Binding-site contacts:
Ligand atom O12 contacts residue SER245 of chain 1.A at 3.0 Å (h-bond).
Ligand atom C01 contacts residue VAL296 of chain 1.A at 4.1 Å (hydrophobic).
Ligand atom C10 contacts residue LEU99 of chain 1.A at 4.1 Å (hydrophobic).
Ligand atom O12 contacts residue ILE98 of chain 1.A at 4.0 Å.
Ligand atom O11 contacts residue SER248 of chain 1.A at 3.8 Å.
Ligand atom C01 contacts residue PHE299 of chain 1.A at 3.6 Å (hydrophobic).
Ligand atom C05 contacts residue PHE183 of chain 1.A at 3.6 Å (hydrophobic).
Ligand atom C01 contacts residue HEM1 of chain 1.B at 3.3 Å.
Ligand atom C10 contacts residue SER245 of chain 1.A at 3.5 Å.
Ligand atom O11 contacts residue SER96 of chain 1.A at 3.7 Å.
Ligand atom C10 contacts residue SER96 of chain 1.A at 3.5 Å.
Ligand atom C07 contacts residue LEU99 of chain 1.A at 4.2 Å (hydrophobic).
Ligand atom C07 contacts residue SER248 of chain 1.A at 3.6 Å.
Ligand atom O11 contacts residue ARG93 of chain 1.A at 3.1 Å (salt-bridge).
Ligand atom C04 contacts residue ALA249 of chain 1.A at 3.5 Å (hydrophobic).
Ligand atom C09 contacts residue LEU99 of chain 1.A at 3.5 Å (hydrophobic).
Ligand atom C05 contacts residue PHE186 of chain 1.A at 4.1 Å (hydrophobic).
Ligand atom C08 contacts residue ALA249 of chain 1.A at 4.1 Å (hydrophobic).
Ligand atom C10 contacts residue ARG93 of chain 1.A at 3.9 Å.
Ligand atom O11 contacts residue SER245 of chain 1.A at 3.2 Å.
Ligand atom C07 contacts residue ALA249 of chain 1.A at 4.2 Å (hydrophobic).
Ligand atom O12 contacts residue SER96 of chain 1.A at 2.6 Å (h-bond).
Ligand atom C05 contacts residue ALA249 of chain 1.A at 3.6 Å (hydrophobic).
Ligand atom C05 contacts residue LEU99 of chain 1.A at 4.2 Å (hydrophobic).
Ligand atom O03 contacts residue ALA249 of chain 1.A at 4.0 Å.
Ligand atom C01 contacts residue PHE183 of chain 1.A at 4.0 Å (hydrophobic).
Ligand atom C04 contacts residue LEU99 of chain 1.A at 3.7 Å (hydrophobic).
Ligand atom O03 contacts residue HEM1 of chain 1.B at 3.5 Å.
Ligand atom C07 contacts residue ARG93 of chain 1.A at 3.6 Å.
Ligand atom C06 contacts residue ALA249 of chain 1.A at 3.9 Å (hydrophobic).
Ligand atom C02 contacts residue HEM1 of chain 1.B at 3.3 Å.
Ligand atom C06 contacts residue VAL182 of chain 1.A at 3.8 Å (hydrophobic).
Ligand atom C08 contacts residue LEU99 of chain 1.A at 3.7 Å (hydrophobic).
Ligand atom C02 contacts residue ALA249 of chain 1.A at 3.6 Å (hydrophobic).
Ligand atom C06 contacts residue PHE186 of chain 1.A at 3.9 Å (hydrophobic).
Ligand atom C07 contacts residue VAL182 of chain 1.A at 4.0 Å (hydrophobic).
Ligand atom C09 contacts residue ALA249 of chain 1.A at 3.8 Å (hydrophobic).
Ligand atom O03 contacts residue LEU99 of chain 1.A at 3.6 Å.
Ligand atom O12 contacts residue LEU99 of chain 1.A at 3.4 Å.
Ligand atom C06 contacts residue PHE183 of chain 1.A at 3.9 Å (hydrophobic).

Sequence of chain 1.A:
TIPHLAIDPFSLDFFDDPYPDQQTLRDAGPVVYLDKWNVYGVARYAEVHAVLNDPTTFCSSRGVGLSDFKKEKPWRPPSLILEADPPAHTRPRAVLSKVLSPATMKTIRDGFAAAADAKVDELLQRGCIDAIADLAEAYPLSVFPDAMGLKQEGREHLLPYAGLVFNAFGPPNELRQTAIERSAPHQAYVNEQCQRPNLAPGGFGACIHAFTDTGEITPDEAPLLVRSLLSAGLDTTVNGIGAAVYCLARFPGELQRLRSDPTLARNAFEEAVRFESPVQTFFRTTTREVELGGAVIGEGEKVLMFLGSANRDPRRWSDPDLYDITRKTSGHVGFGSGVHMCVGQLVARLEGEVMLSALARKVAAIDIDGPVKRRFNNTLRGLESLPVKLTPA

The small molecule below binds the protein below.
Small molecule (SMILES): CCOc1cccc(C(=O)O)c1